Binding-site contacts:
Ligand atom N7 contacts residue THR80 of chain 1.B at 3.0 Å (h-bond).
Ligand atom O1A contacts residue ARG230 of chain 1.B at 3.0 Å (salt-bridge).
Ligand atom O3B contacts residue GLY79 of chain 1.B at 3.0 Å (h-bond).
Ligand atom O3G contacts residue ASN172 of chain 1.B at 2.9 Å (h-bond).
Ligand atom O2G contacts residue MG1 of chain 1.M at 2.1 Å.
Ligand atom O2A contacts residue LYS82 of chain 1.B at 3.6 Å (salt-bridge).
Ligand atom O2G contacts residue ARG168 of chain 1.C at 3.5 Å (salt-bridge).
Ligand atom PA contacts residue ARG230 of chain 1.B at 3.5 Å.
Ligand atom O1A contacts residue GLU143 of chain 1.C at 3.2 Å (salt-bridge).
Ligand atom N9 contacts residue MET229 of chain 1.B at 3.5 Å.
Ligand atom O1B contacts residue MG1 of chain 1.M at 2.5 Å.
Ligand atom C5' contacts residue ARG230 of chain 1.B at 3.4 Å.
Ligand atom O3A contacts residue ARG230 of chain 1.B at 3.0 Å (salt-bridge).
Ligand atom O2A contacts residue GLY81 of chain 1.B at 3.3 Å.
Ligand atom C8 contacts residue GLY79 of chain 1.B at 3.5 Å.
Ligand atom O2B contacts residue THR80 of chain 1.B at 3.4 Å (h-bond).
Ligand atom O3G contacts residue LYS82 of chain 1.B at 2.8 Å (salt-bridge).
Ligand atom O2B contacts residue LYS82 of chain 1.B at 2.8 Å (salt-bridge).
Ligand atom N6 contacts residue THR80 of chain 1.B at 2.9 Å (h-bond).
Ligand atom O3G contacts residue ARG139 of chain 1.C at 3.2 Å (salt-bridge).
Ligand atom O3' contacts residue VAL39 of chain 1.B at 3.1 Å (h-bond).
Ligand atom O2A contacts residue THR83 of chain 1.B at 3.5 Å (h-bond).
Ligand atom N7 contacts residue GLY79 of chain 1.B at 3.4 Å (h-bond).
Ligand atom O2' contacts residue TYR42 of chain 1.B at 3.5 Å (h-bond).
Ligand atom O1A contacts residue ARG43 of chain 1.B at 3.4 Å (salt-bridge).
Ligand atom N6 contacts residue VAL51 of chain 1.B at 2.7 Å (h-bond).
Ligand atom PG contacts residue ARG139 of chain 1.C at 3.6 Å.
Ligand atom S1G contacts residue ARG168 of chain 1.C at 2.8 Å (salt-bridge).
Ligand atom O3B contacts residue LYS82 of chain 1.B at 3.5 Å.
Ligand atom O2B contacts residue GLY81 of chain 1.B at 2.7 Å (h-bond).
Ligand atom O2A contacts residue THR84 of chain 1.B at 2.9 Å (h-bond).
Ligand atom O3' contacts residue ARG43 of chain 1.B at 3.1 Å (salt-bridge).
Ligand atom N1 contacts residue VAL51 of chain 1.B at 3.3 Å (h-bond).
Ligand atom S1G contacts residue ARG230 of chain 1.B at 2.9 Å (salt-bridge).
Ligand atom N7 contacts residue GLY81 of chain 1.B at 3.4 Å (h-bond).
Ligand atom O1B contacts residue THR83 of chain 1.B at 2.6 Å (h-bond).
Ligand atom O2' contacts residue VAL39 of chain 1.B at 2.6 Å (h-bond).
Ligand atom O2G contacts residue ARG139 of chain 1.C at 3.3 Å (salt-bridge).
Ligand atom C4 contacts residue MET229 of chain 1.B at 3.5 Å (hydrophobic).
Ligand atom N6 contacts residue ILE50 of chain 1.B at 3.4 Å.

A small-molecule ligand and the protein it binds are described below.
Small molecule (SMILES): Nc1ncnc2c1ncn2[C@@H]1O[C@H](COP(=O)(O)OP(=O)(O)OP(O)(O)=S)[C@@H](O)[C@H]1O

Sequence of chain 1.C:
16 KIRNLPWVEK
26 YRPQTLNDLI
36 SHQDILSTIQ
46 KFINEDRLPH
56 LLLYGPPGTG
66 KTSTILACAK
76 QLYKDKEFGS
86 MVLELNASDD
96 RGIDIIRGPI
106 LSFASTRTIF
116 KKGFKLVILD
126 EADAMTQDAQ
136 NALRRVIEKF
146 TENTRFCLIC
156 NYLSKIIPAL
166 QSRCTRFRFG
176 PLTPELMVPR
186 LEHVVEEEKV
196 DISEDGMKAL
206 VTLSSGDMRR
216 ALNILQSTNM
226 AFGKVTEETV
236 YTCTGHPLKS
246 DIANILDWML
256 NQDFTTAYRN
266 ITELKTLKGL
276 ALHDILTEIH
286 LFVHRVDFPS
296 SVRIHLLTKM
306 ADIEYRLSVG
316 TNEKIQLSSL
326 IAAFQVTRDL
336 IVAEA

Sequence of chain 1.B:
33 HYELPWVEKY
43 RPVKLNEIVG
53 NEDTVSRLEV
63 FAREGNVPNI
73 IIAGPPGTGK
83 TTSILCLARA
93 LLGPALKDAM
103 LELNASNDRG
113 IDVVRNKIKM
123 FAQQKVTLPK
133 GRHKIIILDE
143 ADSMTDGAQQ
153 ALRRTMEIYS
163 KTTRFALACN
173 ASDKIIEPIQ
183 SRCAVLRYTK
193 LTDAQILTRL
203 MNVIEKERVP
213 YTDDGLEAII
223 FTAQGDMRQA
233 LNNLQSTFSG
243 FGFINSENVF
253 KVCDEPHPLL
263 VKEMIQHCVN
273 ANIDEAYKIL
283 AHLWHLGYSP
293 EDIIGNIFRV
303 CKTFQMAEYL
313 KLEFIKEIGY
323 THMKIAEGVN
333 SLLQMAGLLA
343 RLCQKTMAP